This protein binds this small molecule.
Small molecule (SMILES): OC[C@H]1O[C@@](CO)(O[C@H]2O[C@H](CO)[C@@H](O)[C@H](O)[C@H]2O)[C@@H](O)[C@@H]1O

Binding-site contacts:
Ligand atom C1 contacts residue MET195 of chain 1.A at 3.2 Å (hydrophobic).
Ligand atom O4 contacts residue ILE101 of chain 1.A at 4.0 Å.
Ligand atom O4 contacts residue THR102 of chain 1.A at 3.8 Å.
Ligand atom C5 contacts residue LEU103 of chain 1.A at 3.0 Å (hydrophobic).
Ligand atom O5 contacts residue LEU103 of chain 1.A at 3.0 Å (h-bond).
Ligand atom O6 contacts residue LEU103 of chain 1.A at 4.0 Å.
Ligand atom O5 contacts residue THR102 of chain 1.A at 3.6 Å.
Ligand atom C2 contacts residue TYR193 of chain 1.A at 3.8 Å (hydrophobic).
Ligand atom C5 contacts residue LEU103 of chain 1.A at 3.5 Å (hydrophobic).
Ligand atom O2 contacts residue MET217 of chain 1.A at 3.3 Å (h-bond).
Ligand atom C6 contacts residue THR102 of chain 1.A at 1.9 Å.
Ligand atom O2 contacts residue TYR193 of chain 1.A at 3.9 Å.
Ligand atom C3 contacts residue ASN215 of chain 1.A at 3.5 Å.
Ligand atom O4 contacts residue HIS263 of chain 1.A at 2.6 Å.
Ligand atom O3 contacts residue ASN215 of chain 1.A at 2.1 Å.
Ligand atom O6 contacts residue HIS241 of chain 1.A at 4.0 Å.
Ligand atom C5 contacts residue THR102 of chain 1.A at 2.8 Å.
Ligand atom O1 contacts residue TYR194 of chain 1.A at 3.8 Å.
Ligand atom C3 contacts residue MET217 of chain 1.A at 3.2 Å (hydrophobic).
Ligand atom C4 contacts residue ASN215 of chain 1.A at 4.0 Å.
Ligand atom C4 contacts residue HIS263 of chain 1.A at 3.7 Å.
Ligand atom O2 contacts residue MET195 of chain 1.A at 3.6 Å.
Ligand atom O2 contacts residue ASN215 of chain 1.A at 3.5 Å.
Ligand atom C5 contacts residue HIS263 of chain 1.A at 3.9 Å.
Ligand atom O3 contacts residue ILE101 of chain 1.A at 3.5 Å.
Ligand atom O4 contacts residue ASN215 of chain 1.A at 3.4 Å (h-bond).
Ligand atom O1 contacts residue MET195 of chain 1.A at 3.8 Å.
Ligand atom C4 contacts residue THR102 of chain 1.A at 3.9 Å.
Ligand atom O1 contacts residue GLN104 of chain 1.A at 3.9 Å.
Ligand atom O6 contacts residue THR102 of chain 1.A at 2.4 Å.
Ligand atom O5 contacts residue LEU103 of chain 1.A at 3.3 Å.
Ligand atom C6 contacts residue HIS241 of chain 1.A at 3.7 Å.
Ligand atom O6 contacts residue ILE101 of chain 1.A at 2.1 Å (h-bond).
Ligand atom O3 contacts residue TYR194 of chain 1.A at 3.9 Å.
Ligand atom C6 contacts residue LEU103 of chain 1.A at 3.2 Å (hydrophobic).
Ligand atom C6 contacts residue LEU103 of chain 1.A at 2.7 Å (hydrophobic).
Ligand atom O6 contacts residue LEU103 of chain 1.A at 3.3 Å.
Ligand atom O3 contacts residue MET217 of chain 1.A at 2.5 Å (h-bond).
Ligand atom C6 contacts residue ILE101 of chain 1.A at 3.2 Å (hydrophobic).
Ligand atom C2 contacts residue MET217 of chain 1.A at 3.5 Å (hydrophobic).

Sequence of chain 1.A:
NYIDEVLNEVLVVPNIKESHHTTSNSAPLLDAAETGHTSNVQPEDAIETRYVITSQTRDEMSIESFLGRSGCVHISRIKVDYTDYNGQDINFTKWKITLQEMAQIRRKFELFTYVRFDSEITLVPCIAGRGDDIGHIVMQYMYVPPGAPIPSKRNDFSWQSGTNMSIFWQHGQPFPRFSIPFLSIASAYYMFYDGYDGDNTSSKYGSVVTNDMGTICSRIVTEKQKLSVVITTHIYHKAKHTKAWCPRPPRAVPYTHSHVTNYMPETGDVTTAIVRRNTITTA